A small-molecule ligand and the protein it binds are described below.
Small molecule (SMILES): O=C(COP(=O)(O)O)[C@H](O)[C@H](O)COP(=O)(O)O

Binding-site contacts:
Ligand atom O3 contacts residue GLN447 of chain 1.C at 3.9 Å.
Ligand atom O2 contacts residue ARG445 of chain 1.C at 4.0 Å.
Ligand atom P2 contacts residue LYS354 of chain 1.C at 3.9 Å.
Ligand atom C4 contacts residue ARG150 of chain 1.C at 3.7 Å.
Ligand atom O6P contacts residue LYS354 of chain 1.C at 2.7 Å.
Ligand atom O5P contacts residue LYS354 of chain 1.C at 4.0 Å.
Ligand atom P1 contacts residue LYS354 of chain 1.C at 4.0 Å.
Ligand atom O5P contacts residue ARG151 of chain 1.C at 3.4 Å (salt-bridge).
Ligand atom C1 contacts residue ARG445 of chain 1.C at 3.4 Å.
Ligand atom O2 contacts residue GLN447 of chain 1.C at 3.2 Å (h-bond).
Ligand atom C5 contacts residue ARG150 of chain 1.C at 3.0 Å.
Ligand atom O1P contacts residue ARG445 of chain 1.C at 3.4 Å (salt-bridge).
Ligand atom C1 contacts residue LYS354 of chain 1.C at 3.0 Å.
Ligand atom O1P contacts residue ARG449 of chain 1.C at 3.5 Å (salt-bridge).
Ligand atom O1 contacts residue ARG445 of chain 1.C at 3.4 Å (salt-bridge).
Ligand atom O2P contacts residue HIS450 of chain 1.C at 4.0 Å.
Ligand atom O4 contacts residue ARG150 of chain 1.C at 3.8 Å.
Ligand atom O2P contacts residue PRO104 of chain 1.C at 3.9 Å.
Ligand atom O3P contacts residue HIS450 of chain 1.C at 4.0 Å.
Ligand atom O4 contacts residue LYS354 of chain 1.C at 2.7 Å (salt-bridge).
Ligand atom C4 contacts residue LYS354 of chain 1.C at 3.1 Å.
Ligand atom O3P contacts residue ARG449 of chain 1.C at 3.9 Å.
Ligand atom O1 contacts residue GLN447 of chain 1.C at 3.3 Å (h-bond).
Ligand atom O1P contacts residue HIS450 of chain 1.C at 2.9 Å (h-bond).
Ligand atom O3P contacts residue PRO104 of chain 1.C at 4.1 Å.
Ligand atom O4P contacts residue ASP402 of chain 1.C at 4.0 Å.
Ligand atom O3 contacts residue ARG150 of chain 1.C at 3.2 Å (salt-bridge).
Ligand atom O5 contacts residue LYS354 of chain 1.C at 4.0 Å.
Ligand atom O4P contacts residue ARG151 of chain 1.C at 3.8 Å.
Ligand atom O5 contacts residue ARG151 of chain 1.C at 3.4 Å (salt-bridge).
Ligand atom O2P contacts residue LYS354 of chain 1.C at 3.1 Å (salt-bridge).
Ligand atom P1 contacts residue HIS450 of chain 1.C at 4.0 Å.
Ligand atom C2 contacts residue GLN447 of chain 1.C at 4.0 Å.
Ligand atom C2 contacts residue ARG445 of chain 1.C at 3.6 Å.
Ligand atom P2 contacts residue ARG151 of chain 1.C at 3.7 Å.
Ligand atom C3 contacts residue ARG150 of chain 1.C at 3.5 Å.
Ligand atom O1 contacts residue LYS354 of chain 1.C at 3.9 Å.
Ligand atom O3 contacts residue ASP402 of chain 1.C at 4.0 Å.
Ligand atom C5 contacts residue ARG151 of chain 1.C at 3.9 Å.
Ligand atom O3 contacts residue ARG445 of chain 1.C at 3.9 Å.

Sequence of chain 1.C:
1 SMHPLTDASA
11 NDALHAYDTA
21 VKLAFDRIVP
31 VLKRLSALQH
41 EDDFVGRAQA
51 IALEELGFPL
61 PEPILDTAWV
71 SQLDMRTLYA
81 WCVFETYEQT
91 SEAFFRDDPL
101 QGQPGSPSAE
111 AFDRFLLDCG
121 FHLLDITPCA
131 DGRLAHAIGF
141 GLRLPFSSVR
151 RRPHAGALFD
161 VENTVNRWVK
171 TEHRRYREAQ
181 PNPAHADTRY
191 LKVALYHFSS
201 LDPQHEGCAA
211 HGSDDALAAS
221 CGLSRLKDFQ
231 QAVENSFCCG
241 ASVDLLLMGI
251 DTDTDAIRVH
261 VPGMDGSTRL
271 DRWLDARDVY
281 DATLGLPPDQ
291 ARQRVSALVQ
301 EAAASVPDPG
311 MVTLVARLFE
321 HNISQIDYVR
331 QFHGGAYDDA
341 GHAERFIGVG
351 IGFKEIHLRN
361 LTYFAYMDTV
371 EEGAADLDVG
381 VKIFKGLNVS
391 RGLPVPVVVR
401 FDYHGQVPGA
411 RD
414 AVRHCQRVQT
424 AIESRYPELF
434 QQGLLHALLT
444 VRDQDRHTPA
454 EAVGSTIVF